Binding-site contacts:
Ligand atom O3 contacts residue SER318 of chain 1.C at 2.6 Å (h-bond).
Ligand atom O contacts residue ASN314 of chain 1.C at 3.1 Å (h-bond).
Ligand atom O contacts residue PRO317 of chain 1.C at 4.4 Å.
Ligand atom O3 contacts residue HIS194 of chain 1.C at 2.6 Å (h-bond).
Ligand atom CB contacts residue TRP94 of chain 1.C at 3.6 Å (hydrophobic).
Ligand atom CA contacts residue HIS194 of chain 1.C at 3.5 Å.
Ligand atom C contacts residue THR348 of chain 1.C at 3.3 Å.
Ligand atom CA contacts residue CYS192 of chain 1.C at 2.7 Å (hydrophobic).
Ligand atom O contacts residue SER316 of chain 1.C at 2.9 Å (h-bond).
Ligand atom O contacts residue THR348 of chain 1.C at 2.6 Å (h-bond).
Ligand atom OXT contacts residue ASN314 of chain 1.C at 4.1 Å.
Ligand atom CA contacts residue GLY193 of chain 1.C at 4.4 Å.
Ligand atom CB contacts residue SER318 of chain 1.C at 4.5 Å.
Ligand atom CB contacts residue CYS192 of chain 1.C at 1.8 Å (hydrophobic).
Ligand atom CA contacts residue SER318 of chain 1.C at 3.6 Å.
Ligand atom C contacts residue CYS192 of chain 1.C at 4.1 Å (hydrophobic).
Ligand atom OXT contacts residue LEU349 of chain 1.C at 4.4 Å.
Ligand atom C contacts residue ASN314 of chain 1.C at 3.7 Å.
Ligand atom C contacts residue SER316 of chain 1.C at 3.9 Å.
Ligand atom C contacts residue HIS194 of chain 1.C at 4.1 Å.
Ligand atom CB contacts residue GLY193 of chain 1.C at 3.8 Å.
Ligand atom C contacts residue SER318 of chain 1.C at 4.5 Å.
Ligand atom O contacts residue HIS194 of chain 1.C at 3.9 Å.
Ligand atom O3 contacts residue SER316 of chain 1.C at 3.3 Å (h-bond).
Ligand atom O contacts residue SER318 of chain 1.C at 4.3 Å.
Ligand atom CB contacts residue HIS194 of chain 1.C at 4.5 Å.
Ligand atom CB contacts residue ASP109 of chain 1.C at 3.5 Å.
Ligand atom O3 contacts residue CYS192 of chain 1.C at 2.9 Å (h-bond).
Ligand atom OXT contacts residue THR348 of chain 1.C at 3.5 Å (h-bond).
Ligand atom CA contacts residue SER316 of chain 1.C at 4.1 Å.
Ligand atom O contacts residue LEU349 of chain 1.C at 4.5 Å.

A protein and the small-molecule ligand that binds it are described below.
Small molecule (SMILES): CC(=O)C(=O)O

Sequence of chain 1.C:
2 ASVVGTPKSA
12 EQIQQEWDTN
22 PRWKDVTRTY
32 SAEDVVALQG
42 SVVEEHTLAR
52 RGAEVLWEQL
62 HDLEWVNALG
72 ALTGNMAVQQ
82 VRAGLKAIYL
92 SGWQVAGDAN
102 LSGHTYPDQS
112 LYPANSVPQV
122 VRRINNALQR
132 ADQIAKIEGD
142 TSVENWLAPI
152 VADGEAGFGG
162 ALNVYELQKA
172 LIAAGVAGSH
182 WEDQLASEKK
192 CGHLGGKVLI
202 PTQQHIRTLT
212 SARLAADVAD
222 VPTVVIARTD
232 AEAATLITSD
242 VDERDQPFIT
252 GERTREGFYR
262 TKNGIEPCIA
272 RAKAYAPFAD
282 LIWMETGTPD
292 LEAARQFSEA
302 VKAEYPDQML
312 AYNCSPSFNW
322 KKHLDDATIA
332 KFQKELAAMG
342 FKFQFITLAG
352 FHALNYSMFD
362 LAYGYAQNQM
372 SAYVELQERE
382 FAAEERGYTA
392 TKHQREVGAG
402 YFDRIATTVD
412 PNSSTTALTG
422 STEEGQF